This small molecule binds to this protein.
Small molecule (SMILES): CC(=O)N[C@@H]1[C@@H](O)[C@H](O)[C@@H](CO)O[C@H]1O

Sequence of chain 1.C:
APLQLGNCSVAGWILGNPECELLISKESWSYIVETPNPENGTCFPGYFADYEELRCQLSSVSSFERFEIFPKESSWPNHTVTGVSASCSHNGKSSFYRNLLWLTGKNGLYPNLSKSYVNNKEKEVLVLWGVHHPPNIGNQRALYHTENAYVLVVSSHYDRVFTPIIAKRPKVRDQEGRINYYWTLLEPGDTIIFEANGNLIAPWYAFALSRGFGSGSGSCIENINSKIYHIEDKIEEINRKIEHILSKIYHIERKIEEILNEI

Binding-site contacts:
Ligand atom O6 contacts residue ASN109 of chain 1.C at 4.4 Å.
Ligand atom C2 contacts residue ASN109 of chain 1.C at 2.5 Å.
Ligand atom N2 contacts residue ASN109 of chain 1.C at 2.9 Å (h-bond).
Ligand atom C1 contacts residue ASN109 of chain 1.C at 1.5 Å.
Ligand atom C8 contacts residue ASN109 of chain 1.C at 4.4 Å.
Ligand atom C4 contacts residue ASN109 of chain 1.C at 4.3 Å.
Ligand atom C7 contacts residue ASN109 of chain 1.C at 3.3 Å.
Ligand atom O5 contacts residue ASN109 of chain 1.C at 2.4 Å (h-bond).
Ligand atom C5 contacts residue ASN109 of chain 1.C at 3.7 Å.
Ligand atom O7 contacts residue ASN109 of chain 1.C at 3.2 Å (h-bond).
Ligand atom C3 contacts residue ASN109 of chain 1.C at 3.8 Å.
Ligand atom O6 contacts residue PRO108 of chain 1.C at 4.0 Å.